A protein and the small-molecule ligand that binds it are described below.
Small molecule (SMILES): CC(=O)N[C@@H]1[C@@H](O)[C@H](O)[C@@H](CO)O[C@H]1O

Binding-site contacts:
Ligand atom C2 contacts residue ASN1194 of chain 1.D at 2.5 Å.
Ligand atom C1 contacts residue ASN1194 of chain 1.D at 1.4 Å.
Ligand atom O5 contacts residue ASN1194 of chain 1.D at 2.4 Å (h-bond).
Ligand atom O5 contacts residue THR1196 of chain 1.D at 3.5 Å.
Ligand atom C6 contacts residue THR1196 of chain 1.D at 4.2 Å.
Ligand atom O7 contacts residue ALA1205 of chain 1.D at 4.3 Å.
Ligand atom C5 contacts residue ASN1194 of chain 1.D at 3.7 Å.
Ligand atom O6 contacts residue THR1196 of chain 1.D at 3.6 Å.
Ligand atom C8 contacts residue ALA1205 of chain 1.D at 4.3 Å (hydrophobic).
Ligand atom O5 contacts residue VAL1201 of chain 1.D at 3.8 Å.
Ligand atom C1 contacts residue THR1196 of chain 1.D at 3.7 Å.
Ligand atom C3 contacts residue ASN1194 of chain 1.D at 3.8 Å.
Ligand atom C7 contacts residue ASN1194 of chain 1.D at 3.7 Å.
Ligand atom C8 contacts residue TYR1206 of chain 1.D at 3.5 Å (hydrophobic).
Ligand atom C5 contacts residue THR1196 of chain 1.D at 3.7 Å.
Ligand atom C1 contacts residue VAL1201 of chain 1.D at 4.4 Å (hydrophobic).
Ligand atom N2 contacts residue TYR1206 of chain 1.D at 4.4 Å.
Ligand atom N2 contacts residue ASN1194 of chain 1.D at 2.9 Å (h-bond).
Ligand atom C7 contacts residue ALA1205 of chain 1.D at 4.3 Å (hydrophobic).
Ligand atom O7 contacts residue ASN1194 of chain 1.D at 4.0 Å.
Ligand atom O6 contacts residue VAL1201 of chain 1.D at 3.8 Å.
Ligand atom C4 contacts residue ASN1194 of chain 1.D at 4.2 Å.

Sequence of chain 1.D:
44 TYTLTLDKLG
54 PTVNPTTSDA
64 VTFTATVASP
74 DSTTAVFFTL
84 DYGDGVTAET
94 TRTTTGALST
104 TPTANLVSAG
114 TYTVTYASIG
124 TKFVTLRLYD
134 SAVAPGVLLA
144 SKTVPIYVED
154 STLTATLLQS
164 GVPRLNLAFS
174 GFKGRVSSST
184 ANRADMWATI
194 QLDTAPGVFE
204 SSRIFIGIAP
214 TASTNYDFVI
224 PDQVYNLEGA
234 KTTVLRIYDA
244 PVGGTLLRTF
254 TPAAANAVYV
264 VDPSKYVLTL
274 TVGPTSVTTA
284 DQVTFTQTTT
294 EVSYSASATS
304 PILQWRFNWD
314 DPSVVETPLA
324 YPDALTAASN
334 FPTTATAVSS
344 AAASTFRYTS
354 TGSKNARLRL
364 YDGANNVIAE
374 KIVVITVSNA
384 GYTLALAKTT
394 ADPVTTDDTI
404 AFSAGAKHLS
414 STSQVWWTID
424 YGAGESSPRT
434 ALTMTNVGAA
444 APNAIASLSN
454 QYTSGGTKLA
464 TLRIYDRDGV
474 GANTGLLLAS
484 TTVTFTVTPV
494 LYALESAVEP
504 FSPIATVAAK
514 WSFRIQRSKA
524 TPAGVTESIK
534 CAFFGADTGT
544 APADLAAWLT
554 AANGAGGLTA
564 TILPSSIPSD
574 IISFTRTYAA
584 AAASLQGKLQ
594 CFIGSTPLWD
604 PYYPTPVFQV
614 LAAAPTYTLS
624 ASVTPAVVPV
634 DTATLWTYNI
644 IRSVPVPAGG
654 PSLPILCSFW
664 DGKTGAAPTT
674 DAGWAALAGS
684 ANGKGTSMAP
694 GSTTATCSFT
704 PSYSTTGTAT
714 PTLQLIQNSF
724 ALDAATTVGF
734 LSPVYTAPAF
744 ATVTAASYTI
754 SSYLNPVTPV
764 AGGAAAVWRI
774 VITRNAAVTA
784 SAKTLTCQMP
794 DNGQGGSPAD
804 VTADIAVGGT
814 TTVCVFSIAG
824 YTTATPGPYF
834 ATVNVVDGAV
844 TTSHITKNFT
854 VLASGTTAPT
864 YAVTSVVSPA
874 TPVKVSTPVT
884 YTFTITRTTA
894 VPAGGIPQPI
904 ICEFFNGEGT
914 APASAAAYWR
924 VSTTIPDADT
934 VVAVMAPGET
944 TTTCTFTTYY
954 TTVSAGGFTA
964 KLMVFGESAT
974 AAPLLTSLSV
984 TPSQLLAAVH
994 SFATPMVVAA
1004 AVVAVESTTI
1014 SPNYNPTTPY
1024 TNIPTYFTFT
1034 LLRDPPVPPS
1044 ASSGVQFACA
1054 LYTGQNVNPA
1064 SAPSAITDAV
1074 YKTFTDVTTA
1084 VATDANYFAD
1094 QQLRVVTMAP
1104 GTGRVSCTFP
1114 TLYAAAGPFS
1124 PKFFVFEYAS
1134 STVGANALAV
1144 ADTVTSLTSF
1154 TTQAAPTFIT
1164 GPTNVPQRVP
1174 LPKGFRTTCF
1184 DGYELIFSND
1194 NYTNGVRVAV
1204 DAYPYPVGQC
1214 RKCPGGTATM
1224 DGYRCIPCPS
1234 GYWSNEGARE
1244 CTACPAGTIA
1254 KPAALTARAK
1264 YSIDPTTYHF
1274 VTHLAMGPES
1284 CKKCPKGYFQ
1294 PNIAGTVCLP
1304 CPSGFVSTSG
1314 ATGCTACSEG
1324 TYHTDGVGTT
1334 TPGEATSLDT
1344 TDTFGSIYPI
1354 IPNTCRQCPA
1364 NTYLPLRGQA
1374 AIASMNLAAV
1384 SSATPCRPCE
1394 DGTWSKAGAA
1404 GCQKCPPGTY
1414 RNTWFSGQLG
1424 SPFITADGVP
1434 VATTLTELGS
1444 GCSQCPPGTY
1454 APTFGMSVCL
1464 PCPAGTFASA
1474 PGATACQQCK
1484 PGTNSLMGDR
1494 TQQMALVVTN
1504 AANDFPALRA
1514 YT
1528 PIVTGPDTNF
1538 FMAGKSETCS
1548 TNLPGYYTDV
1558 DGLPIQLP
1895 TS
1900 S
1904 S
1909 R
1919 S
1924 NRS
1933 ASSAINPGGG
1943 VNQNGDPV